Sequence of chain 1.B:
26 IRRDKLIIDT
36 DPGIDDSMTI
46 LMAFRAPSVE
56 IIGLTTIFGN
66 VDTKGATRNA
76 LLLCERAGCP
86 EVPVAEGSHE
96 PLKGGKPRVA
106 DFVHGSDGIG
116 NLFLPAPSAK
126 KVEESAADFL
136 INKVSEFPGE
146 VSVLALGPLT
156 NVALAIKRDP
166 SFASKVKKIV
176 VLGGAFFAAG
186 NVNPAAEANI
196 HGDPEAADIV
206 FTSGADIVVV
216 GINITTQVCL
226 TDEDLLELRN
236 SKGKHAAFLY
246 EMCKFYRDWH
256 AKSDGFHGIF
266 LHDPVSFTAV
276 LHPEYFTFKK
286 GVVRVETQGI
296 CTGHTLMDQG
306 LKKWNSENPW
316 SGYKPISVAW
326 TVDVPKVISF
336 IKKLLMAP

The protein below binds the small molecule below.
Small molecule (SMILES): OC[C@H]1O[C@H](O)[C@H](O)[C@@H]1O

Binding-site contacts:
Ligand atom C1 contacts residue ASN65 of chain 1.B at 3.2 Å.
Ligand atom O4 contacts residue GLU192 of chain 1.B at 3.8 Å.
Ligand atom O2 contacts residue ASN65 of chain 1.B at 2.9 Å (h-bond).
Ligand atom C1 contacts residue ASN194 of chain 1.B at 3.5 Å.
Ligand atom O1 contacts residue ASP36 of chain 1.B at 2.8 Å (salt-bridge).
Ligand atom C4 contacts residue LEU177 of chain 1.B at 3.9 Å (hydrophobic).
Ligand atom C1 contacts residue ASP36 of chain 1.B at 3.9 Å.
Ligand atom O1 contacts residue LEU151 of chain 1.B at 3.5 Å (h-bond).
Ligand atom C3 contacts residue ASP268 of chain 1.B at 3.3 Å.
Ligand atom O2 contacts residue ASP41 of chain 1.B at 2.9 Å (salt-bridge).
Ligand atom C1 contacts residue PGE1 of chain 1.U at 3.5 Å.
Ligand atom O3 contacts residue LEU177 of chain 1.B at 3.6 Å.
Ligand atom C1 contacts residue CA1 of chain 1.O at 3.3 Å.
Ligand atom O4 contacts residue ALA193 of chain 1.B at 3.8 Å.
Ligand atom C2 contacts residue ASN65 of chain 1.B at 3.6 Å.
Ligand atom O5 contacts residue ASN186 of chain 1.B at 2.8 Å (h-bond).
Ligand atom O4 contacts residue ASN194 of chain 1.B at 3.1 Å (h-bond).
Ligand atom C5 contacts residue PGE1 of chain 1.U at 3.8 Å.
Ligand atom C3 contacts residue CA1 of chain 1.O at 3.4 Å.
Ligand atom C5 contacts residue ASN186 of chain 1.B at 3.8 Å.
Ligand atom O1 contacts residue ASN65 of chain 1.B at 3.3 Å (h-bond).
Ligand atom O2 contacts residue ASP268 of chain 1.B at 3.2 Å (salt-bridge).
Ligand atom O2 contacts residue ASP40 of chain 1.B at 2.6 Å (salt-bridge).
Ligand atom O5 contacts residue GLU192 of chain 1.B at 2.7 Å (salt-bridge).
Ligand atom C2 contacts residue CA1 of chain 1.O at 3.1 Å.
Ligand atom C4 contacts residue ASN194 of chain 1.B at 3.6 Å.
Ligand atom O3 contacts residue ASN194 of chain 1.B at 3.1 Å (h-bond).
Ligand atom O3 contacts residue LEU151 of chain 1.B at 3.0 Å (h-bond).
Ligand atom C2 contacts residue ASP40 of chain 1.B at 3.5 Å.
Ligand atom C4 contacts residue GLU192 of chain 1.B at 3.5 Å.
Ligand atom C5 contacts residue GLU192 of chain 1.B at 3.4 Å.
Ligand atom O4 contacts residue PGE1 of chain 1.U at 3.6 Å.
Ligand atom C2 contacts residue PGE1 of chain 1.U at 3.3 Å.
Ligand atom O5 contacts residue ALA193 of chain 1.B at 3.7 Å.
Ligand atom O1 contacts residue ASN194 of chain 1.B at 2.8 Å (h-bond).
Ligand atom O3 contacts residue ASP268 of chain 1.B at 2.6 Å (salt-bridge).
Ligand atom O2 contacts residue CA1 of chain 1.O at 2.4 Å.
Ligand atom O3 contacts residue CA1 of chain 1.O at 2.5 Å.
Ligand atom C3 contacts residue ASP40 of chain 1.B at 3.5 Å.
Ligand atom O1 contacts residue CA1 of chain 1.O at 2.6 Å.